Sequence of chain 51.A:
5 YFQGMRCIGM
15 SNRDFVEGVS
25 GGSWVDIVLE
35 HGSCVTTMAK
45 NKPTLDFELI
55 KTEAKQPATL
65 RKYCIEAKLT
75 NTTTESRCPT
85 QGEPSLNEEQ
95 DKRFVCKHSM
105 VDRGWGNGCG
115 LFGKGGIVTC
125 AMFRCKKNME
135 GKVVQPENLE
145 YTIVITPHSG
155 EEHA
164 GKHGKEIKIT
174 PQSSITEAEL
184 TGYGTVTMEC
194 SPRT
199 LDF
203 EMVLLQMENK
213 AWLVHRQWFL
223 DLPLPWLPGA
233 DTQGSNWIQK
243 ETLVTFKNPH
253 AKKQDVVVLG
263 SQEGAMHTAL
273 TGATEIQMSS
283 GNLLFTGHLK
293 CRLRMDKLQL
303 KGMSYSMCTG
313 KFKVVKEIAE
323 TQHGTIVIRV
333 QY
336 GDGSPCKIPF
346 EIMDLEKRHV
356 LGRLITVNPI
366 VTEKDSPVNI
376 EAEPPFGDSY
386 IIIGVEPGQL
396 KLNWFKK

A small-molecule ligand and the protein it binds are described below.
Small molecule (SMILES): CC(=O)N[C@@H]1[C@@H](O)[C@H](O)[C@@H](CO)O[C@H]1O

Sequence of chain 51.B:
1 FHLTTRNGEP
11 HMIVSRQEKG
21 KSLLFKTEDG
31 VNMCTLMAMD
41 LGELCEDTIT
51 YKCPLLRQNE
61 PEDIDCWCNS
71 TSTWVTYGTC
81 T

Binding-site contacts:
Ligand atom O6 contacts residue ASN75 of chain 51.A at 3.8 Å.
Ligand atom O6 contacts residue NAG1 of chain 51.N at 4.1 Å.
Ligand atom O6 contacts residue CYS45 of chain 51.B at 3.4 Å (h-bond).
Ligand atom C5 contacts residue ASN75 of chain 51.A at 3.2 Å.
Ligand atom O7 contacts residue MET126 of chain 51.A at 3.1 Å.
Ligand atom C5 contacts residue NAG1 of chain 51.N at 3.7 Å.
Ligand atom C8 contacts residue ASN75 of chain 51.A at 3.0 Å.
Ligand atom O6 contacts residue GLU46 of chain 51.B at 3.8 Å.
Ligand atom C8 contacts residue PHE98 of chain 51.A at 3.6 Å (hydrophobic).
Ligand atom C8 contacts residue MET126 of chain 51.A at 3.7 Å (hydrophobic).
Ligand atom O5 contacts residue THR48 of chain 51.B at 4.0 Å.
Ligand atom C4 contacts residue NAG1 of chain 51.N at 2.9 Å.
Ligand atom C2 contacts residue ASN75 of chain 51.A at 2.6 Å.
Ligand atom C3 contacts residue NAG1 of chain 51.N at 3.3 Å.
Ligand atom O3 contacts residue NAG1 of chain 51.N at 2.4 Å (h-bond).
Ligand atom C6 contacts residue THR48 of chain 51.B at 4.4 Å.
Ligand atom C7 contacts residue ASN75 of chain 51.A at 2.8 Å.
Ligand atom O5 contacts residue ASN75 of chain 51.A at 2.1 Å (h-bond).
Ligand atom O6 contacts residue THR48 of chain 51.B at 4.0 Å.
Ligand atom C4 contacts residue ASN75 of chain 51.A at 4.0 Å.
Ligand atom C7 contacts residue MET126 of chain 51.A at 3.8 Å (hydrophobic).
Ligand atom C6 contacts residue CYS45 of chain 51.B at 4.4 Å (hydrophobic).
Ligand atom C6 contacts residue NAG1 of chain 51.N at 3.4 Å.
Ligand atom O4 contacts residue NAG1 of chain 51.N at 1.6 Å.
Ligand atom C3 contacts residue ASN75 of chain 51.A at 3.5 Å.
Ligand atom C6 contacts residue ASN75 of chain 51.A at 3.8 Å.
Ligand atom C2 contacts residue NAG1 of chain 51.N at 4.1 Å.
Ligand atom C1 contacts residue ASN75 of chain 51.A at 1.3 Å.
Ligand atom O7 contacts residue ASN75 of chain 51.A at 3.2 Å (h-bond).
Ligand atom N2 contacts residue ASN75 of chain 51.A at 3.0 Å (h-bond).